Sequence of chain 1.A:
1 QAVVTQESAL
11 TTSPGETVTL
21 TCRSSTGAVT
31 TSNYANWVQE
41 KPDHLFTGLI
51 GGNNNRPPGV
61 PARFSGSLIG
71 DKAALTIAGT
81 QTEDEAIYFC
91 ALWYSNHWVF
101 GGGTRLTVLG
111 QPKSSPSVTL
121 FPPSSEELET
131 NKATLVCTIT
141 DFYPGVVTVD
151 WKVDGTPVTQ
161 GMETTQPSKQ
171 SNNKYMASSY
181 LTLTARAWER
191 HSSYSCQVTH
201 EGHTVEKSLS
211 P

Sequence of chain 1.B:
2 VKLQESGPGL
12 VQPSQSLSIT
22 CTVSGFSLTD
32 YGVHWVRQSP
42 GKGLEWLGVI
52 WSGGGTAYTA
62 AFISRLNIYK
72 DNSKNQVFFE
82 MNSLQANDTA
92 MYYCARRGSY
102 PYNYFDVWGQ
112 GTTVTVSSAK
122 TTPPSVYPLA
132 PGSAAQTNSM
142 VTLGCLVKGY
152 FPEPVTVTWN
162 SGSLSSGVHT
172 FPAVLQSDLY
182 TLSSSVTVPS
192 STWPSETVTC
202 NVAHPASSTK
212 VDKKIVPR

The protein below binds the small molecule below.
Small molecule (SMILES): O=C(O)CN1CCN(CC(=O)O)CCN(CC(=O)O)[C@@H](Cc2ccc(NC(=O)CSCCO)cc2)CN(CC(=O)O)CC1

Binding-site contacts:
Ligand atom N3 contacts residue YT31 of chain 1.F at 2.6 Å.
Ligand atom C14 contacts residue TRP52 of chain 1.B at 3.3 Å (hydrophobic).
Ligand atom C1 contacts residue YT31 of chain 1.F at 3.6 Å.
Ligand atom O2 contacts residue SER100 of chain 1.B at 3.5 Å.
Ligand atom C16 contacts residue YT31 of chain 1.F at 3.3 Å.
Ligand atom C16 contacts residue ASN104 of chain 1.B at 3.6 Å.
Ligand atom O1 contacts residue YT31 of chain 1.F at 2.3 Å.
Ligand atom C8 contacts residue YT31 of chain 1.F at 3.6 Å.
Ligand atom C2 contacts residue YT31 of chain 1.F at 3.6 Å.
Ligand atom O5 contacts residue TRP52 of chain 1.B at 3.2 Å (h-bond).
Ligand atom C4 contacts residue YT31 of chain 1.F at 3.5 Å.
Ligand atom O2 contacts residue TYR101 of chain 1.B at 2.7 Å (h-bond).
Ligand atom C7 contacts residue YT31 of chain 1.F at 3.6 Å.
Ligand atom C3 contacts residue YT31 of chain 1.F at 3.5 Å.
Ligand atom C15 contacts residue YT31 of chain 1.F at 3.5 Å.
Ligand atom O7 contacts residue YT31 of chain 1.F at 2.4 Å.
Ligand atom C10 contacts residue TYR101 of chain 1.B at 3.6 Å (hydrophobic).
Ligand atom O7 contacts residue ARG98 of chain 1.B at 2.8 Å (salt-bridge).
Ligand atom N2 contacts residue YT31 of chain 1.F at 2.8 Å.
Ligand atom O6 contacts residue TRP98 of chain 1.A at 2.8 Å (h-bond).
Ligand atom C6 contacts residue YT31 of chain 1.F at 3.5 Å.
Ligand atom C10 contacts residue YT31 of chain 1.F at 3.2 Å.
Ligand atom C9 contacts residue YT31 of chain 1.F at 3.5 Å.
Ligand atom C11 contacts residue YT31 of chain 1.F at 3.5 Å.
Ligand atom C12 contacts residue YT31 of chain 1.F at 3.4 Å.
Ligand atom C14 contacts residue YT31 of chain 1.F at 3.3 Å.
Ligand atom C13 contacts residue YT31 of chain 1.F at 3.4 Å.
Ligand atom C5 contacts residue YT31 of chain 1.F at 3.5 Å.
Ligand atom O5 contacts residue ARG98 of chain 1.B at 3.5 Å (salt-bridge).
Ligand atom O6 contacts residue TRP52 of chain 1.B at 2.9 Å (h-bond).
Ligand atom O8 contacts residue ASN104 of chain 1.B at 2.9 Å (h-bond).
Ligand atom O8 contacts residue ARG98 of chain 1.B at 2.7 Å (salt-bridge).
Ligand atom C14 contacts residue ARG98 of chain 1.B at 3.6 Å.
Ligand atom C16 contacts residue ARG98 of chain 1.B at 3.5 Å.
Ligand atom N4 contacts residue YT31 of chain 1.F at 2.7 Å.
Ligand atom C11 contacts residue TRP52 of chain 1.B at 3.6 Å (hydrophobic).
Ligand atom O1 contacts residue SER100 of chain 1.B at 3.5 Å.
Ligand atom O3 contacts residue YT31 of chain 1.F at 2.4 Å.
Ligand atom N1 contacts residue YT31 of chain 1.F at 2.8 Å.
Ligand atom O5 contacts residue YT31 of chain 1.F at 2.5 Å.